Binding-site contacts:
Ligand atom C1 contacts residue LEU419 of chain 1.B at 3.4 Å (hydrophobic).
Ligand atom C14 contacts residue GLY126 of chain 1.B at 3.7 Å.
Ligand atom C25 contacts residue ALA422 of chain 1.B at 3.6 Å (hydrophobic).
Ligand atom O4 contacts residue ASN321 of chain 1.B at 3.1 Å (h-bond).
Ligand atom C28 contacts residue ALA422 of chain 1.B at 3.6 Å (hydrophobic).
Ligand atom C14 contacts residue LEU128 of chain 1.B at 3.6 Å (hydrophobic).
Ligand atom O7 contacts residue ARG156 of chain 1.A at 3.5 Å (salt-bridge).
Ligand atom C2 contacts residue LEU419 of chain 1.B at 3.6 Å (hydrophobic).
Ligand atom O4 contacts residue GLU125 of chain 1.B at 2.6 Å (salt-bridge).
Ligand atom C13 contacts residue HIS318 of chain 1.B at 3.4 Å.
Ligand atom C22 contacts residue LEU423 of chain 1.B at 3.7 Å (hydrophobic).
Ligand atom O7 contacts residue LYS301 of chain 1.B at 3.4 Å (salt-bridge).
Ligand atom O6 contacts residue SER250 of chain 1.A at 3.2 Å (h-bond).
Ligand atom C17 contacts residue SER131 of chain 1.B at 3.4 Å.
Ligand atom O3 contacts residue ARG156 of chain 1.A at 2.8 Å (salt-bridge).
Ligand atom C36 contacts residue LYS301 of chain 1.B at 3.4 Å.
Ligand atom C35 contacts residue ALA317 of chain 1.B at 3.2 Å (hydrophobic).
Ligand atom O4 contacts residue LYS257 of chain 1.A at 2.7 Å (salt-bridge).
Ligand atom C5 contacts residue LEU419 of chain 1.B at 3.7 Å (hydrophobic).
Ligand atom F1 contacts residue ARG156 of chain 1.A at 2.9 Å.
Ligand atom C14 contacts residue CYS127 of chain 1.B at 3.2 Å (hydrophobic).
Ligand atom F1 contacts residue SER227 of chain 1.A at 3.1 Å.
Ligand atom C10 contacts residue ASP256 of chain 1.A at 3.4 Å.
Ligand atom F1 contacts residue VAL249 of chain 1.A at 3.4 Å.
Ligand atom O3 contacts residue ASP256 of chain 1.A at 2.8 Å (salt-bridge).
Ligand atom C36 contacts residue LYS258 of chain 1.A at 3.5 Å.
Ligand atom C30 contacts residue ARG156 of chain 1.A at 3.5 Å.
Ligand atom O7 contacts residue ASN252 of chain 1.A at 3.6 Å (h-bond).
Ligand atom C36 contacts residue SER250 of chain 1.A at 3.3 Å.
Ligand atom F2 contacts residue ALA422 of chain 1.B at 3.2 Å.
Ligand atom O6 contacts residue LYS301 of chain 1.B at 2.7 Å (salt-bridge).
Ligand atom O1 contacts residue SER131 of chain 1.B at 2.7 Å (h-bond).
Ligand atom O7 contacts residue SER250 of chain 1.A at 2.6 Å (h-bond).
Ligand atom C22 contacts residue ALA422 of chain 1.B at 3.4 Å (hydrophobic).
Ligand atom C24 contacts residue ARG156 of chain 1.A at 3.4 Å.
Ligand atom C9 contacts residue GLU125 of chain 1.B at 3.6 Å.
Ligand atom O7 contacts residue LYS258 of chain 1.A at 3.2 Å (salt-bridge).
Ligand atom C7 contacts residue GLU125 of chain 1.B at 3.6 Å.
Ligand atom F2 contacts residue GLY426 of chain 1.B at 3.2 Å.
Ligand atom C11 contacts residue ASP256 of chain 1.A at 3.6 Å.

Sequence of chain 1.B:
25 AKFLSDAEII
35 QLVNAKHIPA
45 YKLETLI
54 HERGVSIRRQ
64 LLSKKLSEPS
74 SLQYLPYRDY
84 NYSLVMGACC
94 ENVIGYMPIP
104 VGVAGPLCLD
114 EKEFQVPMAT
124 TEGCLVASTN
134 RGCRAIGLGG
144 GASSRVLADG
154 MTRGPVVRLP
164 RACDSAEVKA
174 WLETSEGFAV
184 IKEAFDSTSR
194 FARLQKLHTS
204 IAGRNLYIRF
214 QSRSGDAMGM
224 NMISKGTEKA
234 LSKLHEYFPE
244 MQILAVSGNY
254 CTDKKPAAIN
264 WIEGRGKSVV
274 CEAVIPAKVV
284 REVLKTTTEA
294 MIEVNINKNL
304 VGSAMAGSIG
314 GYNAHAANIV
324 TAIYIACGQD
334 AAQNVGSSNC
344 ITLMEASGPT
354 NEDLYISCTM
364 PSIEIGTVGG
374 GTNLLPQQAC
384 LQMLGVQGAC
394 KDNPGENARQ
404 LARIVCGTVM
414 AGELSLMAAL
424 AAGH

This protein binds this small molecule.
Small molecule (SMILES): CC(C)n1c(CC[C@@H](O)C[C@@H](O)CC(=O)O)c(-c2ccc(F)cc2)c(-c2ccc(F)cc2)c1C(=O)Nc1ccccc1

Sequence of chain 1.A:
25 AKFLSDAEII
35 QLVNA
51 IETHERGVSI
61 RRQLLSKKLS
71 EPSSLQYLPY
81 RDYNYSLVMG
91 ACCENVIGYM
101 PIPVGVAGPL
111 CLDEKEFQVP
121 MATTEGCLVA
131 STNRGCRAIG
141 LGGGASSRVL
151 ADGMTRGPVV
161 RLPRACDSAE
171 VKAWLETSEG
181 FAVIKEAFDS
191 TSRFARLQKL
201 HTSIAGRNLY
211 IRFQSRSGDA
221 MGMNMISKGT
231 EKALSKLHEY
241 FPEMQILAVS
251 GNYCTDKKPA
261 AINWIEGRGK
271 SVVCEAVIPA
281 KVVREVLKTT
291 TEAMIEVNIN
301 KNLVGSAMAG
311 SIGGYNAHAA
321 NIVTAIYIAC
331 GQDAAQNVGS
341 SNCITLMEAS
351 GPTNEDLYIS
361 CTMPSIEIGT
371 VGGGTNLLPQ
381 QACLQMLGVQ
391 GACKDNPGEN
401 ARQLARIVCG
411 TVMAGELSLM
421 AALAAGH